Sequence of chain 2.A:
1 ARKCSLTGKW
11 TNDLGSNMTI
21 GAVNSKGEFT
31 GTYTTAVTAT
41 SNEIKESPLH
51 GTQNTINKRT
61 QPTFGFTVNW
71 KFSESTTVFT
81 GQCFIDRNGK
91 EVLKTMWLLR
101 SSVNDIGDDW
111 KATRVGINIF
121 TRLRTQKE

A small-molecule ligand and the protein it binds are described below.
Small molecule (SMILES): O=C1N[C@H]2[C@H](CS[C@H]2CCCCC(=O)C23C4=C5C6=C2[Ru]56432789C3=C2C7C8=C39)N1

Binding-site contacts:
Ligand atom C21 contacts residue ARG114 of chain 3.A at 3.1 Å.
Ligand atom C7 contacts residue THR35 of chain 3.A at 3.4 Å.
Ligand atom N1 contacts residue LEU14 of chain 3.A at 3.7 Å.
Ligand atom O12 contacts residue ALA39 of chain 3.A at 3.2 Å (h-bond).
Ligand atom N2 contacts residue VAL37 of chain 3.A at 3.4 Å.
Ligand atom C3 contacts residue TYR33 of chain 3.A at 3.3 Å (hydrophobic).
Ligand atom S1 contacts residue THR77 of chain 3.A at 3.4 Å (h-bond).
Ligand atom C4 contacts residue TRP110 of chain 2.A at 3.7 Å (hydrophobic).
Ligand atom C16 contacts residue SER75 of chain 3.A at 3.2 Å.
Ligand atom C3 contacts residue ASN118 of chain 3.A at 3.7 Å.
Ligand atom C19 contacts residue ARG114 of chain 3.A at 3.7 Å.
Ligand atom C5 contacts residue TRP97 of chain 3.A at 3.6 Å (hydrophobic).
Ligand atom C20 contacts residue ARG114 of chain 3.A at 3.5 Å.
Ligand atom O3 contacts residue SER16 of chain 3.A at 2.7 Å (h-bond).
Ligand atom C4 contacts residue VAL37 of chain 3.A at 3.8 Å (hydrophobic).
Ligand atom S1 contacts residue TRP70 of chain 3.A at 3.7 Å.
Ligand atom C17 contacts residue SER73 of chain 3.A at 3.7 Å.
Ligand atom O12 contacts residue THR38 of chain 3.A at 3.3 Å.
Ligand atom O3 contacts residue ASN12 of chain 3.A at 3.3 Å (h-bond).
Ligand atom C8 contacts residue VAL37 of chain 3.A at 3.4 Å (hydrophobic).
Ligand atom C3 contacts residue SER16 of chain 3.A at 3.6 Å.
Ligand atom N2 contacts residue THR35 of chain 3.A at 3.1 Å (h-bond).
Ligand atom C15 contacts residue SER73 of chain 3.A at 3.3 Å.
Ligand atom N1 contacts residue TYR33 of chain 3.A at 3.7 Å.
Ligand atom C22 contacts residue SER101 of chain 3.A at 3.0 Å.
Ligand atom C23 contacts residue ARG114 of chain 3.A at 3.2 Å.
Ligand atom C21 contacts residue SER101 of chain 3.A at 3.7 Å.
Ligand atom C20 contacts residue ALA39 of chain 3.A at 3.5 Å (hydrophobic).
Ligand atom C22 contacts residue ARG114 of chain 3.A at 2.9 Å.
Ligand atom C6 contacts residue TRP97 of chain 3.A at 3.3 Å (hydrophobic).
Ligand atom C18 contacts residue THR40 of chain 3.A at 2.5 Å.
Ligand atom C5 contacts residue ASN118 of chain 3.A at 3.7 Å.
Ligand atom C14 contacts residue THR40 of chain 3.A at 3.4 Å.
Ligand atom C23 contacts residue LEU99 of chain 3.A at 3.3 Å (hydrophobic).
Ligand atom O3 contacts residue TYR33 of chain 3.A at 2.5 Å (h-bond).
Ligand atom N1 contacts residue ASN118 of chain 3.A at 2.8 Å (h-bond).
Ligand atom C17 contacts residue THR40 of chain 3.A at 3.1 Å.
Ligand atom C11 contacts residue THR40 of chain 3.A at 3.7 Å.
Ligand atom C16 contacts residue SER73 of chain 3.A at 3.1 Å.
Ligand atom C7 contacts residue TRP70 of chain 3.A at 3.6 Å (hydrophobic).

Sequence of chain 3.A:
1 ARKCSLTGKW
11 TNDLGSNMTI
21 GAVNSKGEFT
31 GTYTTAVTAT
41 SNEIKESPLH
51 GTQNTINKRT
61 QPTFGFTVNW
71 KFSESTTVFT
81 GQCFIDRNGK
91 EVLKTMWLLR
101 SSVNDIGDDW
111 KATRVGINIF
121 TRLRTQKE